Sequence of chain 1.A:
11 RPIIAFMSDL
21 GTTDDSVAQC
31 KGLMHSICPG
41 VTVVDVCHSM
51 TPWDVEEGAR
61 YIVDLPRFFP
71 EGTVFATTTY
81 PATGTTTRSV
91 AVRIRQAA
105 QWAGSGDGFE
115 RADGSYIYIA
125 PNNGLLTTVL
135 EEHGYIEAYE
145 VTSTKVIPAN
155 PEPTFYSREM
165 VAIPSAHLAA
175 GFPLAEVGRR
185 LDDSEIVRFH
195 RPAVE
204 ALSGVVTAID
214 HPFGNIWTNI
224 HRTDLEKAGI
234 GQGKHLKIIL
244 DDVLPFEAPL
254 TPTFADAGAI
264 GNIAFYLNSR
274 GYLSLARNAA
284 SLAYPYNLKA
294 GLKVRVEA

Binding-site contacts:
Ligand atom C3' contacts residue ASP19 of chain 1.A at 3.4 Å.
Ligand atom N6 contacts residue ASN218 of chain 3.A at 2.8 Å (h-bond).
Ligand atom C2' contacts residue ASP19 of chain 1.A at 3.2 Å.
Ligand atom O5' contacts residue SER161 of chain 1.A at 2.9 Å (h-bond).
Ligand atom N3 contacts residue PHE257 of chain 3.A at 3.5 Å.
Ligand atom O2' contacts residue ASP19 of chain 1.A at 2.6 Å (salt-bridge).
Ligand atom C5' contacts residue SER161 of chain 1.A at 3.6 Å.
Ligand atom C6 contacts residue ARG280 of chain 3.A at 3.5 Å.
Ligand atom O5' contacts residue THR158 of chain 1.A at 3.1 Å (h-bond).
Ligand atom C8 contacts residue PHE216 of chain 3.A at 3.6 Å (hydrophobic).
Ligand atom N7 contacts residue ASN218 of chain 3.A at 3.0 Å (h-bond).
Ligand atom C1 contacts residue PHE257 of chain 3.A at 3.2 Å (hydrophobic).
Ligand atom C5' contacts residue THR158 of chain 1.A at 3.1 Å.
Ligand atom C1' contacts residue TYR80 of chain 1.A at 3.5 Å (hydrophobic).
Ligand atom N6 contacts residue PHE257 of chain 3.A at 3.4 Å.
Ligand atom C6 contacts residue PHE257 of chain 3.A at 3.3 Å (hydrophobic).
Ligand atom C4 contacts residue PHE257 of chain 3.A at 3.4 Å (hydrophobic).
Ligand atom C2 contacts residue ALA282 of chain 3.A at 3.4 Å (hydrophobic).
Ligand atom O5' contacts residue PHE159 of chain 1.A at 3.0 Å.
Ligand atom O3' contacts residue SER161 of chain 1.A at 2.6 Å (h-bond).
Ligand atom N7 contacts residue PHE216 of chain 3.A at 3.5 Å.
Ligand atom N7 contacts residue PHE257 of chain 3.A at 3.5 Å.
Ligand atom O4' contacts residue THR83 of chain 1.A at 3.5 Å.
Ligand atom C2 contacts residue PRO81 of chain 1.A at 3.6 Å (hydrophobic).
Ligand atom C2 contacts residue PHE257 of chain 3.A at 3.5 Å (hydrophobic).
Ligand atom O2' contacts residue TYR80 of chain 1.A at 2.9 Å (h-bond).
Ligand atom O4' contacts residue TYR80 of chain 1.A at 3.6 Å (h-bond).
Ligand atom O4' contacts residue THR158 of chain 1.A at 3.5 Å (h-bond).
Ligand atom O3' contacts residue TYR80 of chain 1.A at 3.4 Å (h-bond).
Ligand atom C1 contacts residue ALA282 of chain 3.A at 3.1 Å (hydrophobic).
Ligand atom N3 contacts residue PRO81 of chain 1.A at 3.4 Å.
Ligand atom N6 contacts residue ARG280 of chain 3.A at 2.9 Å (salt-bridge).
Ligand atom N3 contacts residue TRP53 of chain 1.A at 3.4 Å (h-bond).
Ligand atom C4 contacts residue TRP53 of chain 1.A at 3.4 Å (hydrophobic).
Ligand atom O5' contacts residue TYR160 of chain 1.A at 2.7 Å (h-bond).
Ligand atom N6 contacts residue ALA279 of chain 3.A at 3.5 Å.
Ligand atom C1 contacts residue ARG280 of chain 3.A at 3.3 Å.
Ligand atom O3' contacts residue ASP19 of chain 1.A at 2.6 Å (salt-bridge).
Ligand atom C5 contacts residue PHE257 of chain 3.A at 3.4 Å (hydrophobic).
Ligand atom O2' contacts residue PRO81 of chain 1.A at 3.5 Å (h-bond).

Sequence of chain 3.A:
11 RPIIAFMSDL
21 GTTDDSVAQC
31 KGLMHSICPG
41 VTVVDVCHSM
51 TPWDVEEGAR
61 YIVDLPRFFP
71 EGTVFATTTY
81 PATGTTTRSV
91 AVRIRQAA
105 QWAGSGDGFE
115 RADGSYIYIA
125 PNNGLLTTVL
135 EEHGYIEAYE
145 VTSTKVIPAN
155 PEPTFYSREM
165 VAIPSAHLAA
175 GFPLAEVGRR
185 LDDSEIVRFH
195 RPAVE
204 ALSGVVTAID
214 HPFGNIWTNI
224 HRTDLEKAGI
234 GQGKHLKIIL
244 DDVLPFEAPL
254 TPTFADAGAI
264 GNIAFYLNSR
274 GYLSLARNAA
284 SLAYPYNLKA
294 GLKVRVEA

The protein below binds the small molecule below.
Small molecule (SMILES): Nc1ccnc2c1ncn2[C@@H]1O[C@H](CO)[C@@H](O)[C@H]1O